The protein below binds the small molecule below.
Small molecule (SMILES): OC[C@H]1O[C@](O)(CO)[C@@H](O)[C@@H]1O

Binding-site contacts:
Ligand atom C4 contacts residue TYR319 of chain 1.A at 4.3 Å (hydrophobic).
Ligand atom O5 contacts residue THR89 of chain 1.A at 3.9 Å.
Ligand atom O4 contacts residue LEU320 of chain 1.A at 3.5 Å (h-bond).
Ligand atom O1 contacts residue THR89 of chain 1.A at 3.4 Å (h-bond).
Ligand atom C6 contacts residue VAL250 of chain 1.A at 4.2 Å (hydrophobic).
Ligand atom O6 contacts residue GLU90 of chain 1.A at 3.4 Å (salt-bridge).
Ligand atom O3 contacts residue GLU318 of chain 1.A at 3.9 Å.
Ligand atom O3 contacts residue TYR319 of chain 1.A at 4.0 Å.
Ligand atom O4 contacts residue PRO252 of chain 1.A at 4.0 Å.
Ligand atom O4 contacts residue GLY321 of chain 1.A at 4.2 Å.
Ligand atom C3 contacts residue TYR319 of chain 1.A at 4.2 Å (hydrophobic).
Ligand atom O4 contacts residue TYR319 of chain 1.A at 3.3 Å (h-bond).
Ligand atom O6 contacts residue VAL250 of chain 1.A at 3.2 Å.
Ligand atom C1 contacts residue THR89 of chain 1.A at 4.0 Å.
Ligand atom O6 contacts residue GLY91 of chain 1.A at 4.1 Å.

Sequence of chain 1.A:
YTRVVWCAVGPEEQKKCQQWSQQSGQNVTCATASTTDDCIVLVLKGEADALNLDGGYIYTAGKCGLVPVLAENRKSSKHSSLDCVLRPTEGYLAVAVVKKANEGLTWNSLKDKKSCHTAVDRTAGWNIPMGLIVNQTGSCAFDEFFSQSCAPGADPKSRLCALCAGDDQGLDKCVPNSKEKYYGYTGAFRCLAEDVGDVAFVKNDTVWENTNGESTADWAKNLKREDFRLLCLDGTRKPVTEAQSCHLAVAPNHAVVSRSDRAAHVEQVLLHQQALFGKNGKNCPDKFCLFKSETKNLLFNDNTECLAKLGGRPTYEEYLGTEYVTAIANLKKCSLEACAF